Binding-site contacts:
Ligand atom C1 contacts residue PHE1 of chain 1.A at 3.6 Å (hydrophobic).
Ligand atom C6 contacts residue ASP54 of chain 1.A at 3.4 Å.
Ligand atom CAN contacts residue TYR48 of chain 1.A at 3.8 Å (hydrophobic).
Ligand atom C2 contacts residue ASP140 of chain 1.A at 3.8 Å.
Ligand atom C6 contacts residue TYR48 of chain 1.A at 3.7 Å (hydrophobic).
Ligand atom C3 contacts residue ASN135 of chain 1.A at 3.8 Å.
Ligand atom O4 contacts residue GLN133 of chain 1.A at 3.5 Å (h-bond).
Ligand atom O3 contacts residue ASN135 of chain 1.A at 3.4 Å (h-bond).
Ligand atom O4 contacts residue ASN135 of chain 1.A at 3.0 Å (h-bond).
Ligand atom CAP contacts residue TYR48 of chain 1.A at 3.5 Å (hydrophobic).
Ligand atom C3 contacts residue ASP140 of chain 1.A at 3.3 Å.
Ligand atom C4 contacts residue ASP54 of chain 1.A at 3.4 Å.
Ligand atom O5 contacts residue PHE1 of chain 1.A at 2.8 Å (h-bond).
Ligand atom C6 contacts residue ASP47 of chain 1.A at 3.6 Å.
Ligand atom O6 contacts residue TYR48 of chain 1.A at 4.1 Å.
Ligand atom C5 contacts residue PHE1 of chain 1.A at 3.6 Å (hydrophobic).
Ligand atom O5 contacts residue ASP47 of chain 1.A at 3.9 Å.
Ligand atom O3 contacts residue GLN133 of chain 1.A at 3.0 Å (h-bond).
Ligand atom O3 contacts residue ASP140 of chain 1.A at 2.8 Å (salt-bridge).
Ligand atom C5 contacts residue ILE52 of chain 1.A at 4.0 Å (hydrophobic).
Ligand atom C6 contacts residue ASN46 of chain 1.A at 3.2 Å.
Ligand atom O3 contacts residue PHE142 of chain 1.A at 3.7 Å.
Ligand atom O6 contacts residue ASP54 of chain 1.A at 2.5 Å (salt-bridge).
Ligand atom C4 contacts residue PHE1 of chain 1.A at 3.8 Å (hydrophobic).
Ligand atom CAO contacts residue TYR48 of chain 1.A at 3.8 Å (hydrophobic).
Ligand atom C4 contacts residue GLN133 of chain 1.A at 3.6 Å.
Ligand atom C2 contacts residue PHE1 of chain 1.A at 3.9 Å (hydrophobic).
Ligand atom O6 contacts residue PHE1 of chain 1.A at 2.8 Å (h-bond).
Ligand atom CAQ contacts residue TYR48 of chain 1.A at 3.8 Å (hydrophobic).
Ligand atom C1 contacts residue ILE13 of chain 1.A at 4.0 Å (hydrophobic).
Ligand atom O6 contacts residue ASP47 of chain 1.A at 2.9 Å (salt-bridge).
Ligand atom O6 contacts residue ASN46 of chain 1.A at 3.0 Å (h-bond).
Ligand atom C4 contacts residue ASN135 of chain 1.A at 4.0 Å.
Ligand atom CAQ contacts residue TYR137 of chain 1.A at 3.9 Å (hydrophobic).
Ligand atom CAR contacts residue TYR48 of chain 1.A at 3.8 Å (hydrophobic).
Ligand atom C3 contacts residue GLN133 of chain 1.A at 3.9 Å.
Ligand atom C6 contacts residue PHE1 of chain 1.A at 3.6 Å (hydrophobic).
Ligand atom O4 contacts residue ASP54 of chain 1.A at 2.5 Å (salt-bridge).
Ligand atom C2 contacts residue ILE13 of chain 1.A at 3.8 Å (hydrophobic).
Ligand atom O4 contacts residue ILE52 of chain 1.A at 3.5 Å.

Sequence of chain 1.A:
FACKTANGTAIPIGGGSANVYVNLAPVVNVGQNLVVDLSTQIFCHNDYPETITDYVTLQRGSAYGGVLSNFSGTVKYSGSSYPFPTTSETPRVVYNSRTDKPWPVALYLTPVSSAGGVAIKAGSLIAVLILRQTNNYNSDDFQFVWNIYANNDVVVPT

The small molecule below binds the protein below.
Small molecule (SMILES): CCCCCCCO[C@@H]1C[C@@H](O)[C@H](O)[C@@H](CO)O1